Binding-site contacts:
Ligand atom O4 contacts residue ASN80 of chain 10.C at 4.3 Å.
Ligand atom O4 contacts residue ILE79 of chain 10.C at 3.7 Å.
Ligand atom C1 contacts residue GLY78 of chain 10.C at 4.2 Å.
Ligand atom C3 contacts residue GLY78 of chain 10.C at 4.3 Å.
Ligand atom O3 contacts residue GLY78 of chain 10.C at 3.4 Å.
Ligand atom O1A contacts residue ARG77 of chain 10.C at 3.0 Å (salt-bridge).
Ligand atom O8 contacts residue ARG77 of chain 10.C at 3.6 Å (salt-bridge).
Ligand atom N5 contacts residue TYR72 of chain 10.C at 3.1 Å (h-bond).
Ligand atom O1B contacts residue TYR72 of chain 10.C at 4.4 Å.
Ligand atom C4 contacts residue ARG77 of chain 10.C at 4.4 Å.
Ligand atom C11 contacts residue TYR72 of chain 10.C at 4.3 Å (hydrophobic).
Ligand atom C3 contacts residue ARG77 of chain 10.C at 4.2 Å.
Ligand atom O1B contacts residue ARG77 of chain 10.C at 2.7 Å (salt-bridge).
Ligand atom O10 contacts residue THR291 of chain 10.C at 4.4 Å.
Ligand atom O6 contacts residue ASN93 of chain 10.C at 3.4 Å (h-bond).
Ligand atom C4 contacts residue HIS298 of chain 10.C at 3.8 Å.
Ligand atom C6 contacts residue TYR72 of chain 10.C at 3.9 Å (hydrophobic).
Ligand atom C1 contacts residue ARG77 of chain 10.C at 3.3 Å.
Ligand atom O9 contacts residue ARG77 of chain 10.C at 3.8 Å.
Ligand atom C3 contacts residue GLY78 of chain 10.C at 3.9 Å.
Ligand atom C2 contacts residue ARG77 of chain 10.C at 4.4 Å.
Ligand atom O4 contacts residue HIS298 of chain 10.C at 3.2 Å (h-bond).
Ligand atom C10 contacts residue TYR72 of chain 10.C at 4.0 Å (hydrophobic).
Ligand atom O4 contacts residue GLY78 of chain 10.C at 3.1 Å.
Ligand atom C6 contacts residue ASN93 of chain 10.C at 3.7 Å.
Ligand atom C4 contacts residue GLY78 of chain 10.C at 3.2 Å.
Ligand atom C3 contacts residue HIS298 of chain 10.C at 3.5 Å.
Ligand atom O3 contacts residue VAL296 of chain 10.C at 4.4 Å.
Ligand atom O1A contacts residue HIS298 of chain 10.C at 4.3 Å.
Ligand atom C11 contacts residue ASP85 of chain 10.D at 4.0 Å.
Ligand atom O4 contacts residue THR291 of chain 10.C at 3.3 Å.
Ligand atom O4 contacts residue ARG289 of chain 10.C at 4.5 Å.
Ligand atom C4 contacts residue TYR72 of chain 10.C at 3.4 Å (hydrophobic).
Ligand atom C2 contacts residue GLY78 of chain 10.C at 4.1 Å.
Ligand atom O10 contacts residue ASN293 of chain 10.C at 4.5 Å.
Ligand atom O1A contacts residue GLY78 of chain 10.C at 3.8 Å.
Ligand atom O4 contacts residue TYR72 of chain 10.C at 3.8 Å.
Ligand atom O1A contacts residue TYR72 of chain 10.C at 3.6 Å.
Ligand atom C1 contacts residue TYR72 of chain 10.C at 4.3 Å (hydrophobic).
Ligand atom C5 contacts residue TYR72 of chain 10.C at 3.6 Å (hydrophobic).

Sequence of chain 10.C:
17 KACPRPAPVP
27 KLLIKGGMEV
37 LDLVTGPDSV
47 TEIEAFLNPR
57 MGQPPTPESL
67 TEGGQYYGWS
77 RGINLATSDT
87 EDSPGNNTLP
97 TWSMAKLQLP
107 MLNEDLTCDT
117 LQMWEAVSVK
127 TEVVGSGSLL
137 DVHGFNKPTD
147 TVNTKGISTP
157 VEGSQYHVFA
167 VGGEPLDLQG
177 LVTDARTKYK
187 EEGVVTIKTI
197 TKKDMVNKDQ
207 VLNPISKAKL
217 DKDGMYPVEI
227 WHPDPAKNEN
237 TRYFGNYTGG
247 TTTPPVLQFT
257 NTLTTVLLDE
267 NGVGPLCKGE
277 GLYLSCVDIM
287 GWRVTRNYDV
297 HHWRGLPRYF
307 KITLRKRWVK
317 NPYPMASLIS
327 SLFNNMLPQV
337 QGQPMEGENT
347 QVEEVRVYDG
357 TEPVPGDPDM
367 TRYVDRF

A small-molecule ligand and the protein it binds are described below.
Small molecule (SMILES): CC(=O)N[C@H]1[C@H]([C@H](O)[C@H](O)CO)O[C@@](O[C@H]2[C@@H](O)[C@@H](CO)O[C@@H](O[C@H]3[C@H](O)[C@@H](O)[C@H](O)O[C@@H]3CO)[C@@H]2O)(C(=O)O)C[C@@H]1O

Sequence of chain 10.D:
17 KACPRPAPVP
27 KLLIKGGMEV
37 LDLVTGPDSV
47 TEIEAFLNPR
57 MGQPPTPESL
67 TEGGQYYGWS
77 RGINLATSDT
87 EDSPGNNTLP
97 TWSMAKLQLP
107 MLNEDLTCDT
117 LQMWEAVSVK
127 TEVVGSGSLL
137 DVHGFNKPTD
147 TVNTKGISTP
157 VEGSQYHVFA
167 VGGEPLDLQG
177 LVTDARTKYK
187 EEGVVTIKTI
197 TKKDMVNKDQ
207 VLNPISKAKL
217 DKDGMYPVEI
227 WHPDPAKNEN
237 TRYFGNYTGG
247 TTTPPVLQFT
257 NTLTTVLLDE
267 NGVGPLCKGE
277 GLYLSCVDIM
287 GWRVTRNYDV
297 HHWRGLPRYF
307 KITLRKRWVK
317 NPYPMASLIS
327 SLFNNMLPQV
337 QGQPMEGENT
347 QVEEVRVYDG